Binding-site contacts:
Ligand atom C2 contacts residue ASN212 of chain 53.E at 2.4 Å.
Ligand atom O5 contacts residue ASN212 of chain 53.E at 2.4 Å (h-bond).
Ligand atom N2 contacts residue ILE211 of chain 53.E at 4.3 Å.
Ligand atom O7 contacts residue ASN212 of chain 53.E at 4.5 Å.
Ligand atom N2 contacts residue ASN212 of chain 53.E at 2.9 Å (h-bond).
Ligand atom C7 contacts residue ASN212 of chain 53.E at 3.9 Å.
Ligand atom C1 contacts residue ILE211 of chain 53.E at 4.2 Å (hydrophobic).
Ligand atom C3 contacts residue ASN212 of chain 53.E at 3.8 Å.
Ligand atom C4 contacts residue ASN212 of chain 53.E at 4.2 Å.
Ligand atom C1 contacts residue ASN212 of chain 53.E at 1.4 Å.
Ligand atom C5 contacts residue ASN212 of chain 53.E at 3.7 Å.

This protein binds this small molecule.
Small molecule (SMILES): CC(=O)N[C@@H]1[C@@H](O)[C@H](O)[C@@H](CO)O[C@H]1O

Sequence of chain 53.E:
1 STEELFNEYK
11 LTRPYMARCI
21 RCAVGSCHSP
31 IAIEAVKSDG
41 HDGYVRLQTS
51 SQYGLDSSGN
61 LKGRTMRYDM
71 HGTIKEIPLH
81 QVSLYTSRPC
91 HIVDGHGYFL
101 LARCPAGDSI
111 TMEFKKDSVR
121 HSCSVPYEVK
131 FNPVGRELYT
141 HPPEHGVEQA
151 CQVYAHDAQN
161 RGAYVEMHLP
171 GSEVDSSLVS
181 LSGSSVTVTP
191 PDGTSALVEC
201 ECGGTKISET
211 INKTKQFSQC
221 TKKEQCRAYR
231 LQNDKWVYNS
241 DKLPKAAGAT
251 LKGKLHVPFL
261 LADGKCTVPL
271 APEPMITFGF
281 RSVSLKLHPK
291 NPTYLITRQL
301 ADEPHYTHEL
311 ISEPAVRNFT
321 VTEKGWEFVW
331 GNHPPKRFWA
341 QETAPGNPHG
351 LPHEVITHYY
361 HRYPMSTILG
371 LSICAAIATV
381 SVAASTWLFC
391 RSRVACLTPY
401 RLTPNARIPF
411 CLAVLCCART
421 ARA